Sequence of chain 1.A:
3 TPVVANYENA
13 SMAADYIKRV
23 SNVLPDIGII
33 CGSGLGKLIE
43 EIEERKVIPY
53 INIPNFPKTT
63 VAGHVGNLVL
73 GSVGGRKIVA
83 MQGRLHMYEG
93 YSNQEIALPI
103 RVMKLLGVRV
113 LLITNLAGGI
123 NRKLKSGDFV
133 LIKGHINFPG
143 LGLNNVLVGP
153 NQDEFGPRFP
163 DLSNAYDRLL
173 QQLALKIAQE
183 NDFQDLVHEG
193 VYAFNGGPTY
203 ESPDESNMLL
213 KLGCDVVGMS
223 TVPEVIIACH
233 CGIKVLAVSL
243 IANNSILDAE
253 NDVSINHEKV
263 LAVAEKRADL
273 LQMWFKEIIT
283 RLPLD

Binding-site contacts:
Ligand atom C5 contacts residue ALA244 of chain 1.A at 3.9 Å (hydrophobic).
Ligand atom O2 contacts residue GLU203 of chain 1.A at 4.1 Å.
Ligand atom N1 contacts residue R1P1 of chain 1.C at 3.9 Å.
Ligand atom N1 contacts residue ALA119 of chain 1.A at 4.0 Å.
Ligand atom N4 contacts residue ILE257 of chain 1.A at 4.1 Å.
Ligand atom C6 contacts residue GLY120 of chain 1.A at 4.2 Å.
Ligand atom C6 contacts residue R1P1 of chain 1.C at 3.9 Å.
Ligand atom C2 contacts residue VAL219 of chain 1.A at 3.8 Å (hydrophobic).
Ligand atom N4 contacts residue TYR202 of chain 1.A at 4.0 Å.
Ligand atom C6 contacts residue ALA119 of chain 1.A at 3.9 Å (hydrophobic).
Ligand atom C2 contacts residue TYR202 of chain 1.A at 3.8 Å (hydrophobic).
Ligand atom N3 contacts residue VAL219 of chain 1.A at 3.9 Å.
Ligand atom C6 contacts residue LEU118 of chain 1.A at 3.7 Å (hydrophobic).
Ligand atom C4 contacts residue ALA119 of chain 1.A at 3.9 Å (hydrophobic).
Ligand atom C4 contacts residue GLU203 of chain 1.A at 3.9 Å.
Ligand atom C5 contacts residue ALA119 of chain 1.A at 3.7 Å (hydrophobic).
Ligand atom N4 contacts residue SER247 of chain 1.A at 4.0 Å.
Ligand atom C5 contacts residue TYR202 of chain 1.A at 3.9 Å (hydrophobic).
Ligand atom C5 contacts residue ASN245 of chain 1.A at 3.8 Å.
Ligand atom N3 contacts residue GLY120 of chain 1.A at 3.6 Å.
Ligand atom C2 contacts residue GLY120 of chain 1.A at 4.1 Å.
Ligand atom N4 contacts residue GLU203 of chain 1.A at 3.1 Å (salt-bridge).
Ligand atom N3 contacts residue TYR202 of chain 1.A at 3.4 Å.
Ligand atom C4 contacts residue GLY120 of chain 1.A at 3.4 Å.
Ligand atom O2 contacts residue GLY220 of chain 1.A at 3.3 Å.
Ligand atom N1 contacts residue TYR202 of chain 1.A at 4.0 Å.
Ligand atom C5 contacts residue VAL262 of chain 1.A at 3.8 Å (hydrophobic).
Ligand atom C2 contacts residue GLY220 of chain 1.A at 4.1 Å.
Ligand atom C5 contacts residue GLY120 of chain 1.A at 3.7 Å.
Ligand atom C4 contacts residue TYR202 of chain 1.A at 3.6 Å (hydrophobic).
Ligand atom N4 contacts residue GLY120 of chain 1.A at 3.4 Å.
Ligand atom C2 contacts residue GLU203 of chain 1.A at 4.1 Å.
Ligand atom C6 contacts residue VAL262 of chain 1.A at 4.0 Å (hydrophobic).
Ligand atom N3 contacts residue GLU203 of chain 1.A at 3.2 Å (salt-bridge).
Ligand atom N1 contacts residue LEU118 of chain 1.A at 3.4 Å (h-bond).
Ligand atom C6 contacts residue TYR202 of chain 1.A at 4.0 Å (hydrophobic).
Ligand atom C4 contacts residue ASN245 of chain 1.A at 3.7 Å.
Ligand atom O2 contacts residue VAL219 of chain 1.A at 3.8 Å.
Ligand atom O2 contacts residue MET221 of chain 1.A at 3.5 Å.
Ligand atom N4 contacts residue ASN245 of chain 1.A at 2.8 Å (h-bond).

This small molecule binds to this protein.
Small molecule (SMILES): Nc1ccnc(=O)[nH]1